A protein and the small-molecule ligand that binds it are described below.
Small molecule (SMILES): CC(=O)N[C@H]1[C@H](O[C@H]2[C@H](O)[C@@H](NC(C)=O)CO[C@@H]2CO)O[C@H](CO)[C@@H](O)[C@@H]1O

Binding-site contacts:
Ligand atom O6 contacts residue THR193 of chain 1.B at 3.5 Å.
Ligand atom O7 contacts residue ASN191 of chain 1.B at 3.4 Å (h-bond).
Ligand atom C7 contacts residue ASN191 of chain 1.B at 3.4 Å.
Ligand atom O6 contacts residue ASN191 of chain 1.B at 4.4 Å.
Ligand atom O5 contacts residue THR193 of chain 1.B at 4.3 Å.
Ligand atom C2 contacts residue ASN191 of chain 1.B at 2.5 Å.
Ligand atom O5 contacts residue ASN191 of chain 1.B at 2.4 Å (h-bond).
Ligand atom C1 contacts residue THR193 of chain 1.B at 4.4 Å.
Ligand atom O6 contacts residue LYS197 of chain 1.B at 4.4 Å.
Ligand atom C3 contacts residue ASN191 of chain 1.B at 3.9 Å.
Ligand atom C5 contacts residue ASN191 of chain 1.B at 3.8 Å.
Ligand atom C6 contacts residue GLU194 of chain 1.B at 4.2 Å.
Ligand atom C8 contacts residue ASN191 of chain 1.B at 4.5 Å.
Ligand atom C5 contacts residue THR193 of chain 1.B at 4.2 Å.
Ligand atom C1 contacts residue ASN191 of chain 1.B at 1.5 Å.
Ligand atom N2 contacts residue ASN191 of chain 1.B at 3.0 Å (h-bond).
Ligand atom C4 contacts residue ASN191 of chain 1.B at 4.3 Å.
Ligand atom O6 contacts residue GLU194 of chain 1.B at 3.5 Å (salt-bridge).
Ligand atom C6 contacts residue THR193 of chain 1.B at 4.3 Å.

Sequence of chain 1.B:
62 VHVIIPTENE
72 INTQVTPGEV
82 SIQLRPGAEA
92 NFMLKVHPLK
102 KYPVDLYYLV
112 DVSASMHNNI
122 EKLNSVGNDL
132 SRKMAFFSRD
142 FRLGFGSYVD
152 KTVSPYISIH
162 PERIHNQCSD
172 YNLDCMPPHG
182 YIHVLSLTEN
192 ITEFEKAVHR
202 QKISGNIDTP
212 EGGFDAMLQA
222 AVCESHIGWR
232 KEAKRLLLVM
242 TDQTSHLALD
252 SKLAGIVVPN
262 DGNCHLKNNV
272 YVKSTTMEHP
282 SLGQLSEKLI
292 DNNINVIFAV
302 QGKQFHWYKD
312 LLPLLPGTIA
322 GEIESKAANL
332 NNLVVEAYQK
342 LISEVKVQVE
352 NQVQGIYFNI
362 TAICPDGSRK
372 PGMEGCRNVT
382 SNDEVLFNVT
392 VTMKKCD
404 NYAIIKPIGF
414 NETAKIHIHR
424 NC